This protein binds this small molecule.
Small molecule (SMILES): COc1cc(Cc2cnc(N)nc2N)cc(OC)c1OC

Sequence of chain 1.A:
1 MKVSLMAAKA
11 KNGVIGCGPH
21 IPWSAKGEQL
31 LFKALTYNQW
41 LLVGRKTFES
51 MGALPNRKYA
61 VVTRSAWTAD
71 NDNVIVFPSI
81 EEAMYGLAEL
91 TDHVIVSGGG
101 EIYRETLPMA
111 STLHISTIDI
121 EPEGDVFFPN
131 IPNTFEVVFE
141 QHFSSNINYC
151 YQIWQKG

Binding-site contacts:
Ligand atom N5 contacts residue ALA7 of chain 1.A at 3.5 Å.
Ligand atom C17 contacts residue GLY52 of chain 1.A at 3.6 Å.
Ligand atom C17 contacts residue LEU54 of chain 1.A at 3.9 Å (hydrophobic).
Ligand atom N4 contacts residue MET6 of chain 1.A at 3.5 Å.
Ligand atom N2 contacts residue ALA8 of chain 1.A at 3.4 Å.
Ligand atom C21 contacts residue MET51 of chain 1.A at 3.7 Å (hydrophobic).
Ligand atom N4 contacts residue ALA7 of chain 1.A at 3.7 Å.
Ligand atom C20 contacts residue GLN29 of chain 1.A at 3.5 Å.
Ligand atom C18 contacts residue PHE32 of chain 1.A at 3.8 Å (hydrophobic).
Ligand atom C14 contacts residue VAL43 of chain 1.A at 3.9 Å (hydrophobic).
Ligand atom C17 contacts residue MET51 of chain 1.A at 3.3 Å (hydrophobic).
Ligand atom C15 contacts residue PHE32 of chain 1.A at 3.3 Å (hydrophobic).
Ligand atom N2 contacts residue GLU28 of chain 1.A at 2.9 Å (salt-bridge).
Ligand atom C6 contacts residue MET6 of chain 1.A at 3.9 Å (hydrophobic).
Ligand atom C10 contacts residue MET51 of chain 1.A at 3.9 Å (hydrophobic).
Ligand atom C1 contacts residue ALA8 of chain 1.A at 3.7 Å (hydrophobic).
Ligand atom O16 contacts residue LEU54 of chain 1.A at 3.3 Å.
Ligand atom C15 contacts residue MET51 of chain 1.A at 3.8 Å (hydrophobic).
Ligand atom C18 contacts residue MET51 of chain 1.A at 3.7 Å (hydrophobic).
Ligand atom N4 contacts residue GLU28 of chain 1.A at 3.0 Å (salt-bridge).
Ligand atom C1 contacts residue GLU28 of chain 1.A at 3.6 Å.
Ligand atom N7 contacts residue PHE32 of chain 1.A at 3.8 Å.
Ligand atom C6 contacts residue PHE32 of chain 1.A at 3.6 Å (hydrophobic).
Ligand atom C14 contacts residue SER97 of chain 1.A at 3.7 Å.
Ligand atom C11 contacts residue PHE32 of chain 1.A at 3.8 Å (hydrophobic).
Ligand atom N7 contacts residue SER97 of chain 1.A at 3.9 Å.
Ligand atom C12 contacts residue PHE32 of chain 1.A at 3.4 Å (hydrophobic).
Ligand atom N5 contacts residue MET6 of chain 1.A at 3.5 Å.
Ligand atom O16 contacts residue PHE32 of chain 1.A at 3.5 Å.
Ligand atom C3 contacts residue ALA8 of chain 1.A at 3.7 Å (hydrophobic).
Ligand atom C3 contacts residue ALA7 of chain 1.A at 3.8 Å (hydrophobic).
Ligand atom N2 contacts residue PHE32 of chain 1.A at 3.8 Å.
Ligand atom C3 contacts residue GLU28 of chain 1.A at 3.6 Å.
Ligand atom C12 contacts residue MET51 of chain 1.A at 3.9 Å (hydrophobic).
Ligand atom N5 contacts residue PHE32 of chain 1.A at 3.5 Å.
Ligand atom O13 contacts residue PHE32 of chain 1.A at 3.5 Å.
Ligand atom N7 contacts residue MET6 of chain 1.A at 3.1 Å (h-bond).
Ligand atom C3 contacts residue PHE32 of chain 1.A at 3.7 Å (hydrophobic).
Ligand atom N5 contacts residue ALA8 of chain 1.A at 3.8 Å.
Ligand atom N7 contacts residue TYR103 of chain 1.A at 3.4 Å (h-bond).